Sequence of chain 1.B:
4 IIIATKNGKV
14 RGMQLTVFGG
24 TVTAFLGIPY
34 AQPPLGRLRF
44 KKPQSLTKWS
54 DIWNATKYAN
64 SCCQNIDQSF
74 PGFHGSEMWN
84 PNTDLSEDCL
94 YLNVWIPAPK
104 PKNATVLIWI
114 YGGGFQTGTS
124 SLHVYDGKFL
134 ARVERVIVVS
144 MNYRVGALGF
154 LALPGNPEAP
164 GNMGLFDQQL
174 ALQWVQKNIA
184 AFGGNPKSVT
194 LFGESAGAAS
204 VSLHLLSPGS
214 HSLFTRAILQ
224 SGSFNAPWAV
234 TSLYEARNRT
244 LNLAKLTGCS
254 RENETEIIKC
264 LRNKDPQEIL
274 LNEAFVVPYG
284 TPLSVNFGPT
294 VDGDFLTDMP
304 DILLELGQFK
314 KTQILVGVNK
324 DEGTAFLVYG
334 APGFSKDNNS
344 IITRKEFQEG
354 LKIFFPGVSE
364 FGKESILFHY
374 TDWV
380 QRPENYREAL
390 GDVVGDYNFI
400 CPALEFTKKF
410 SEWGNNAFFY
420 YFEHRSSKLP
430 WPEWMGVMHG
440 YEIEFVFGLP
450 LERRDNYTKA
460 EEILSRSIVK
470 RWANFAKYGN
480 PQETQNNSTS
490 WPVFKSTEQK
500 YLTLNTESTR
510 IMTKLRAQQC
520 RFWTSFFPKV

Binding-site contacts:
Ligand atom N2 contacts residue ASN57 of chain 1.B at 2.9 Å (h-bond).
Ligand atom C5 contacts residue ASN57 of chain 1.B at 3.7 Å.
Ligand atom O7 contacts residue ASN57 of chain 1.B at 3.2 Å (h-bond).
Ligand atom C1 contacts residue ARG14 of chain 1.B at 3.3 Å.
Ligand atom C2 contacts residue ARG14 of chain 1.B at 3.9 Å.
Ligand atom C4 contacts residue ASN57 of chain 1.B at 4.4 Å.
Ligand atom C2 contacts residue ASN57 of chain 1.B at 2.5 Å.
Ligand atom C7 contacts residue ASN57 of chain 1.B at 3.2 Å.
Ligand atom C1 contacts residue ASN57 of chain 1.B at 1.5 Å.
Ligand atom C3 contacts residue ARG14 of chain 1.B at 4.0 Å.
Ligand atom C8 contacts residue ASN57 of chain 1.B at 4.2 Å.
Ligand atom O5 contacts residue ASN57 of chain 1.B at 2.4 Å (h-bond).
Ligand atom N2 contacts residue ARG14 of chain 1.B at 4.0 Å.
Ligand atom C3 contacts residue ASN57 of chain 1.B at 3.9 Å.
Ligand atom O5 contacts residue ARG14 of chain 1.B at 4.1 Å.
Ligand atom C5 contacts residue ARG14 of chain 1.B at 4.0 Å.

This protein binds this small molecule.
Small molecule (SMILES): CC(=O)N[C@@H]1[C@@H](O)[C@H](O)[C@@H](CO)O[C@H]1O